Sequence of chain 1.D:
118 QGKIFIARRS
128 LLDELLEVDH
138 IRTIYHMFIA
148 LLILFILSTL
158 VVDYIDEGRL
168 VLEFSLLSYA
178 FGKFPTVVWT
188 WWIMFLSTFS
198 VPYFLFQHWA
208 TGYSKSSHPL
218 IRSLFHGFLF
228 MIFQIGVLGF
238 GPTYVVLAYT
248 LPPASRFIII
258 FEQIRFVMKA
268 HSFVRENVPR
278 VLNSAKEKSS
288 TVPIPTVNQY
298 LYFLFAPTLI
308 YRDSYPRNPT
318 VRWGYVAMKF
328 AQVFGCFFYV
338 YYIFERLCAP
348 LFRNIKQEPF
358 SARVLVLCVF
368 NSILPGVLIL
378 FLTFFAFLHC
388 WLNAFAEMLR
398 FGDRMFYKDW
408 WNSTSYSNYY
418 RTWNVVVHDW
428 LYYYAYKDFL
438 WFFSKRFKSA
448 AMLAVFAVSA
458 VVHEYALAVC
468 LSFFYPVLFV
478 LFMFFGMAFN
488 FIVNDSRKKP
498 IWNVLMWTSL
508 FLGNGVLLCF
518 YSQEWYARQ

Sequence of chain 1.C:
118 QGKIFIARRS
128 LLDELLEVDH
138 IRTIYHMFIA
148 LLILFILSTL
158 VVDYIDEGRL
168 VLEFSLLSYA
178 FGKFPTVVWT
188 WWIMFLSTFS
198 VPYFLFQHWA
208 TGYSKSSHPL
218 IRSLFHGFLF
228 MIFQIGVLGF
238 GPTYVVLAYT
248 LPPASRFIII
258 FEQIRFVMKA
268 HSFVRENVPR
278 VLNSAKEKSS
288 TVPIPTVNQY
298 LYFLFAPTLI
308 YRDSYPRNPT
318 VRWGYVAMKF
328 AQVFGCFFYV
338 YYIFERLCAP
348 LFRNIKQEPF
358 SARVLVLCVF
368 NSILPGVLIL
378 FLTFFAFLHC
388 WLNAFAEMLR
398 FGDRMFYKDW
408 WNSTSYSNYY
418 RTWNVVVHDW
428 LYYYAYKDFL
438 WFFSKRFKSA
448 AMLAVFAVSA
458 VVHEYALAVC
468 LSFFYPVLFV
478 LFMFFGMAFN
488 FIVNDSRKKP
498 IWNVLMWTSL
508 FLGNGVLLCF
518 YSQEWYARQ

The small molecule below binds the protein below.
Small molecule (SMILES): CC(C)CCC[C@@H](C)[C@H]1CC[C@H]2[C@@H]3CC=C4C[C@@H](O)CC[C@]4(C)[C@H]3CC[C@]12C

Binding-site contacts:
Ligand atom C17 contacts residue PHE382 of chain 1.C at 3.7 Å (hydrophobic).
Ligand atom C6 contacts residue TRP408 of chain 1.C at 3.4 Å (hydrophobic).
Ligand atom C18 contacts residue PHE145 of chain 1.C at 4.3 Å (hydrophobic).
Ligand atom C2 contacts residue HIS137 of chain 1.D at 4.0 Å.
Ligand atom C15 contacts residue PHE378 of chain 1.C at 3.5 Å (hydrophobic).
Ligand atom C25 contacts residue CYS333 of chain 1.C at 4.0 Å (hydrophobic).
Ligand atom C16 contacts residue PHE378 of chain 1.C at 3.7 Å (hydrophobic).
Ligand atom C21 contacts residue PHE382 of chain 1.C at 3.6 Å (hydrophobic).
Ligand atom C4 contacts residue THR140 of chain 1.D at 4.3 Å.
Ligand atom C16 contacts residue PHE382 of chain 1.C at 4.1 Å (hydrophobic).
Ligand atom C18 contacts residue ILE141 of chain 1.C at 3.5 Å (hydrophobic).
Ligand atom C1 contacts residue ILE138 of chain 1.C at 3.9 Å (hydrophobic).
Ligand atom C4 contacts residue ILE141 of chain 1.D at 3.9 Å (hydrophobic).
Ligand atom O1 contacts residue HIS137 of chain 1.D at 2.6 Å (h-bond).
Ligand atom C2 contacts residue ILE138 of chain 1.C at 3.9 Å (hydrophobic).
Ligand atom O1 contacts residue THR140 of chain 1.D at 3.4 Å.
Ligand atom C11 contacts residue ILE138 of chain 1.C at 3.7 Å (hydrophobic).
Ligand atom C6 contacts residue PHE378 of chain 1.C at 4.0 Å (hydrophobic).
Ligand atom C5 contacts residue TRP408 of chain 1.C at 3.6 Å (hydrophobic).
Ligand atom C24 contacts residue LEU379 of chain 1.C at 3.9 Å (hydrophobic).
Ligand atom C26 contacts residue ILE146 of chain 1.C at 3.6 Å (hydrophobic).
Ligand atom C7 contacts residue PHE378 of chain 1.C at 3.8 Å (hydrophobic).
Ligand atom C19 contacts residue ILE141 of chain 1.D at 4.3 Å (hydrophobic).
Ligand atom C12 contacts residue LEU129 of chain 1.C at 4.3 Å (hydrophobic).
Ligand atom C9 contacts residue LEU129 of chain 1.C at 4.3 Å (hydrophobic).
Ligand atom C21 contacts residue TYR142 of chain 1.C at 3.5 Å (hydrophobic).
Ligand atom C7 contacts residue TRP408 of chain 1.C at 3.6 Å (hydrophobic).
Ligand atom C24 contacts residue CYS333 of chain 1.C at 3.4 Å (hydrophobic).
Ligand atom C27 contacts residue TYR336 of chain 1.C at 3.6 Å (hydrophobic).
Ligand atom C3 contacts residue TRP408 of chain 1.C at 3.6 Å (hydrophobic).
Ligand atom C11 contacts residue LEU129 of chain 1.C at 4.0 Å (hydrophobic).
Ligand atom C27 contacts residue ILE146 of chain 1.C at 4.1 Å (hydrophobic).
Ligand atom C4 contacts residue TRP408 of chain 1.C at 3.4 Å (hydrophobic).
Ligand atom C22 contacts residue PHE382 of chain 1.C at 3.6 Å (hydrophobic).
Ligand atom O1 contacts residue TRP408 of chain 1.C at 3.9 Å.
Ligand atom C3 contacts residue HIS137 of chain 1.D at 3.8 Å.
Ligand atom C20 contacts residue PHE382 of chain 1.C at 4.0 Å (hydrophobic).
Ligand atom C23 contacts residue PHE145 of chain 1.C at 3.9 Å (hydrophobic).
Ligand atom C27 contacts residue PHE145 of chain 1.C at 3.6 Å (hydrophobic).
Ligand atom C19 contacts residue ILE141 of chain 1.C at 3.9 Å (hydrophobic).